This protein binds this small molecule.
Small molecule (SMILES): CC(=O)N[C@@H]1[C@@H](O)[C@H](O)[C@@H](CO)O[C@H]1O

Binding-site contacts:
Ligand atom O5 contacts residue ASN56 of chain 1.A at 2.3 Å (h-bond).
Ligand atom C7 contacts residue ASN56 of chain 1.A at 3.8 Å.
Ligand atom C3 contacts residue ASN56 of chain 1.A at 3.8 Å.
Ligand atom C1 contacts residue ASN56 of chain 1.A at 1.4 Å.
Ligand atom N2 contacts residue VAL51 of chain 1.A at 3.2 Å (h-bond).
Ligand atom C7 contacts residue VAL51 of chain 1.A at 4.0 Å (hydrophobic).
Ligand atom C5 contacts residue ASN56 of chain 1.A at 3.6 Å.
Ligand atom C8 contacts residue VAL51 of chain 1.A at 4.0 Å (hydrophobic).
Ligand atom O6 contacts residue ASN53 of chain 1.A at 4.3 Å.
Ligand atom N2 contacts residue ASN56 of chain 1.A at 3.0 Å (h-bond).
Ligand atom O7 contacts residue LYS59 of chain 1.A at 3.1 Å.
Ligand atom C1 contacts residue VAL51 of chain 1.A at 4.5 Å (hydrophobic).
Ligand atom C8 contacts residue ALA52 of chain 1.A at 4.2 Å (hydrophobic).
Ligand atom C6 contacts residue ASN53 of chain 1.A at 3.8 Å.
Ligand atom O3 contacts residue VAL51 of chain 1.A at 3.8 Å.
Ligand atom N2 contacts residue ALA52 of chain 1.A at 3.9 Å.
Ligand atom C1 contacts residue ASN53 of chain 1.A at 3.5 Å.
Ligand atom O5 contacts residue ASN53 of chain 1.A at 3.2 Å (h-bond).
Ligand atom C3 contacts residue VAL51 of chain 1.A at 3.4 Å (hydrophobic).
Ligand atom C8 contacts residue LYS59 of chain 1.A at 3.5 Å.
Ligand atom O7 contacts residue ASN56 of chain 1.A at 4.1 Å.
Ligand atom C2 contacts residue ASN56 of chain 1.A at 2.5 Å.
Ligand atom C7 contacts residue LYS59 of chain 1.A at 3.8 Å.
Ligand atom C8 contacts residue CYS93 of chain 1.A at 3.9 Å (hydrophobic).
Ligand atom C2 contacts residue VAL51 of chain 1.A at 3.8 Å (hydrophobic).
Ligand atom C4 contacts residue ASN56 of chain 1.A at 4.2 Å.
Ligand atom C5 contacts residue ASN53 of chain 1.A at 3.5 Å.
Ligand atom C1 contacts residue ALA52 of chain 1.A at 4.3 Å (hydrophobic).

Sequence of chain 1.A:
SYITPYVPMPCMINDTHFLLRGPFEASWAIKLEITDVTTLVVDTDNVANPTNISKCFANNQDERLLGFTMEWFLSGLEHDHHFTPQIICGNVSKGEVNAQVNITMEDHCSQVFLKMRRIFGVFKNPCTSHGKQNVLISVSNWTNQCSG